The small molecule below binds the protein below.
Small molecule (SMILES): C[C@H](CCOc1ccc(I)cc1)CCN1CCN(c2ccncc2)C1=O

Binding-site contacts:
Ligand atom CAL contacts residue ILE111 of chain 55.A at 3.5 Å (hydrophobic).
Ligand atom CAK contacts residue PHE155 of chain 55.A at 3.5 Å (hydrophobic).
Ligand atom CAI contacts residue PHE155 of chain 55.A at 3.5 Å (hydrophobic).
Ligand atom CAE contacts residue THR114 of chain 55.A at 3.5 Å.
Ligand atom CAF contacts residue ASN228 of chain 55.A at 3.2 Å.
Ligand atom OAB contacts residue TRP203 of chain 55.A at 3.7 Å.
Ligand atom CAV contacts residue VAL192 of chain 55.A at 3.9 Å (hydrophobic).
Ligand atom CAF contacts residue TRP203 of chain 55.A at 3.6 Å (hydrophobic).
Ligand atom CAQ contacts residue TRP203 of chain 55.A at 3.4 Å (hydrophobic).
Ligand atom CAX contacts residue ILE111 of chain 55.A at 3.9 Å (hydrophobic).
Ligand atom CAG contacts residue TRP203 of chain 55.A at 3.9 Å (hydrophobic).
Ligand atom OAB contacts residue ILE113 of chain 55.A at 3.3 Å (h-bond).
Ligand atom CAM contacts residue MET195 of chain 55.A at 4.0 Å (hydrophobic).
Ligand atom OAS contacts residue VAL192 of chain 55.A at 3.9 Å.
Ligand atom CAG contacts residue THR114 of chain 55.A at 3.9 Å.
Ligand atom CAM contacts residue ILE111 of chain 55.A at 3.6 Å (hydrophobic).
Ligand atom CAE contacts residue ASP112 of chain 55.A at 3.6 Å.
Ligand atom CAW contacts residue TRP203 of chain 55.A at 3.4 Å (hydrophobic).
Ligand atom CAQ contacts residue TYR201 of chain 55.A at 3.7 Å (hydrophobic).
Ligand atom OAS contacts residue MET195 of chain 55.A at 3.1 Å.
Ligand atom CAQ contacts residue ASN228 of chain 55.A at 3.6 Å.
Ligand atom CAJ contacts residue PHE135 of chain 55.A at 3.8 Å (hydrophobic).
Ligand atom CAL contacts residue PHE135 of chain 55.A at 3.7 Å (hydrophobic).
Ligand atom NAY contacts residue TRP203 of chain 55.A at 3.7 Å.
Ligand atom CAG contacts residue ASP112 of chain 55.A at 3.5 Å.
Ligand atom CAH contacts residue VAL192 of chain 55.A at 3.9 Å (hydrophobic).
Ligand atom NAZ contacts residue TRP203 of chain 55.A at 3.2 Å.
Ligand atom NAZ contacts residue ASN228 of chain 55.A at 3.9 Å.
Ligand atom CAD contacts residue ASN228 of chain 55.A at 3.5 Å.
Ligand atom CAW contacts residue ASN228 of chain 55.A at 3.7 Å.
Ligand atom CAP contacts residue TYR201 of chain 55.A at 3.5 Å (hydrophobic).
Ligand atom CAK contacts residue MET195 of chain 55.A at 3.8 Å (hydrophobic).
Ligand atom CAA contacts residue PHE135 of chain 55.A at 3.8 Å (hydrophobic).
Ligand atom OAB contacts residue ASP112 of chain 55.A at 3.6 Å.
Ligand atom CAT contacts residue TRP203 of chain 55.A at 3.4 Å (hydrophobic).
Ligand atom CAI contacts residue ILE24 of chain 55.C at 3.7 Å (hydrophobic).
Ligand atom CAV contacts residue MET195 of chain 55.A at 3.9 Å (hydrophobic).
Ligand atom CAD contacts residue GLN202 of chain 55.A at 3.6 Å.
Ligand atom CAF contacts residue GLN202 of chain 55.A at 3.6 Å.
Ligand atom CAV contacts residue ILE111 of chain 55.A at 3.9 Å (hydrophobic).

Sequence of chain 55.C:
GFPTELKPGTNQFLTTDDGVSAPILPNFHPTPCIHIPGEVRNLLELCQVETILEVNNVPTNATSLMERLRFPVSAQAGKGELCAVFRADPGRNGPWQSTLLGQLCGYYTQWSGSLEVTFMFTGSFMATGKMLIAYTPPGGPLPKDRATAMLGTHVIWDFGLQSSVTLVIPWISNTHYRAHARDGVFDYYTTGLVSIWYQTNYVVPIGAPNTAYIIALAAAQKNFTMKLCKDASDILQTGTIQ

Sequence of chain 55.A:
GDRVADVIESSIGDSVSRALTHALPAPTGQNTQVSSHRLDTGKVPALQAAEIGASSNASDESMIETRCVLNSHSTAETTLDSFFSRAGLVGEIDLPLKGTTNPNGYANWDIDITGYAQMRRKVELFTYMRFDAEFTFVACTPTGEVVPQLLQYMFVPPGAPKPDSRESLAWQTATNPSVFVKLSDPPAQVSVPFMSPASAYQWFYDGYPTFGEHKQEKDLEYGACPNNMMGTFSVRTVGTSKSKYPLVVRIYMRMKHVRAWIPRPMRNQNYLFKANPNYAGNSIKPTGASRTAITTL